The protein below binds the small molecule below.
Small molecule (SMILES): Nc1ncnc2c1ncn2[C@@H]1O[C@H](COP(=O)(O)O)[C@@H](OP(=O)(O)O)[C@H]1O

Sequence of chain 1.A:
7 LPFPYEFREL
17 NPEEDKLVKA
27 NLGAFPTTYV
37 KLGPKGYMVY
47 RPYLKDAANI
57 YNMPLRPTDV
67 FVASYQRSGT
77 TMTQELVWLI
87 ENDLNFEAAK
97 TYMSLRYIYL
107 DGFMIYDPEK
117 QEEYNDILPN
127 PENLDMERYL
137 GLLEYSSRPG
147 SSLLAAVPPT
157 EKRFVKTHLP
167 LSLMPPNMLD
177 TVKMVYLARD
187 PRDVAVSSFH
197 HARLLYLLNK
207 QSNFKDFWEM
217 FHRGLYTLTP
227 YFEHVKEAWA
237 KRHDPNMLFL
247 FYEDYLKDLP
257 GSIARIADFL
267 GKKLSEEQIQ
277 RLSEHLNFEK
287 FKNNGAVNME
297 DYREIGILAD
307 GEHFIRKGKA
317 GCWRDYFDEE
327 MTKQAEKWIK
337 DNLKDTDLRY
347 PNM

Binding-site contacts:
Ligand atom O2P contacts residue ARG312 of chain 1.A at 3.3 Å.
Ligand atom C5 contacts residue MET78 of chain 1.A at 3.3 Å (hydrophobic).
Ligand atom O5' contacts residue GLY75 of chain 1.A at 3.4 Å (h-bond).
Ligand atom N3 contacts residue TYR248 of chain 1.A at 2.9 Å (h-bond).
Ligand atom O4P contacts residue SER74 of chain 1.A at 3.1 Å (h-bond).
Ligand atom O1P contacts residue ARG312 of chain 1.A at 3.2 Å (salt-bridge).
Ligand atom O2' contacts residue ARG312 of chain 1.A at 2.9 Å (salt-bridge).
Ligand atom C6 contacts residue MET78 of chain 1.A at 3.5 Å (hydrophobic).
Ligand atom O3P contacts residue ARG312 of chain 1.A at 3.0 Å (salt-bridge).
Ligand atom P2 contacts residue THR76 of chain 1.A at 3.5 Å.
Ligand atom O5P contacts residue THR76 of chain 1.A at 3.5 Å (h-bond).
Ligand atom O5P contacts residue THR77 of chain 1.A at 2.6 Å (h-bond).
Ligand atom N6 contacts residue LEU282 of chain 1.A at 2.9 Å (h-bond).
Ligand atom O2P contacts residue GLY314 of chain 1.A at 2.9 Å (h-bond).
Ligand atom O4P contacts residue GLY75 of chain 1.A at 3.0 Å (h-bond).
Ligand atom O5' contacts residue SER74 of chain 1.A at 3.6 Å (h-bond).
Ligand atom N3 contacts residue GLY314 of chain 1.A at 3.6 Å.
Ligand atom P1 contacts residue SER193 of chain 1.A at 3.5 Å.
Ligand atom O3' contacts residue SER193 of chain 1.A at 3.5 Å (h-bond).
Ligand atom C5' contacts residue ARG73 of chain 1.A at 3.4 Å.
Ligand atom O3' contacts residue ARG185 of chain 1.A at 3.1 Å (salt-bridge).
Ligand atom O3P contacts residue SER193 of chain 1.A at 2.6 Å (h-bond).
Ligand atom C2 contacts residue TYR248 of chain 1.A at 3.7 Å (hydrophobic).
Ligand atom O2P contacts residue LYS313 of chain 1.A at 2.9 Å (salt-bridge).
Ligand atom O5' contacts residue ARG73 of chain 1.A at 3.2 Å.
Ligand atom O1P contacts residue ARG185 of chain 1.A at 2.8 Å (salt-bridge).
Ligand atom O4P contacts residue ARG73 of chain 1.A at 3.4 Å (salt-bridge).
Ligand atom N1 contacts residue MET78 of chain 1.A at 3.2 Å.
Ligand atom C4 contacts residue MET78 of chain 1.A at 3.6 Å (hydrophobic).
Ligand atom O6P contacts residue ARG73 of chain 1.A at 3.0 Å (salt-bridge).
Ligand atom C2 contacts residue PHE284 of chain 1.A at 3.7 Å (hydrophobic).
Ligand atom N7 contacts residue MET78 of chain 1.A at 3.4 Å.
Ligand atom C3' contacts residue ARG73 of chain 1.A at 3.5 Å.
Ligand atom O4P contacts residue THR76 of chain 1.A at 2.6 Å (h-bond).
Ligand atom O2' contacts residue PHE284 of chain 1.A at 3.4 Å.
Ligand atom N7 contacts residue PHE287 of chain 1.A at 3.2 Å.
Ligand atom P1 contacts residue ARG312 of chain 1.A at 3.5 Å.
Ligand atom O2' contacts residue GLY314 of chain 1.A at 3.6 Å (h-bond).
Ligand atom N6 contacts residue PHE287 of chain 1.A at 3.3 Å.
Ligand atom P2 contacts residue ARG73 of chain 1.A at 3.5 Å.